This small molecule binds to this protein.
Small molecule (SMILES): Cc1cc(N)c2cccc(F)c2n1

Sequence of chain 1.A:
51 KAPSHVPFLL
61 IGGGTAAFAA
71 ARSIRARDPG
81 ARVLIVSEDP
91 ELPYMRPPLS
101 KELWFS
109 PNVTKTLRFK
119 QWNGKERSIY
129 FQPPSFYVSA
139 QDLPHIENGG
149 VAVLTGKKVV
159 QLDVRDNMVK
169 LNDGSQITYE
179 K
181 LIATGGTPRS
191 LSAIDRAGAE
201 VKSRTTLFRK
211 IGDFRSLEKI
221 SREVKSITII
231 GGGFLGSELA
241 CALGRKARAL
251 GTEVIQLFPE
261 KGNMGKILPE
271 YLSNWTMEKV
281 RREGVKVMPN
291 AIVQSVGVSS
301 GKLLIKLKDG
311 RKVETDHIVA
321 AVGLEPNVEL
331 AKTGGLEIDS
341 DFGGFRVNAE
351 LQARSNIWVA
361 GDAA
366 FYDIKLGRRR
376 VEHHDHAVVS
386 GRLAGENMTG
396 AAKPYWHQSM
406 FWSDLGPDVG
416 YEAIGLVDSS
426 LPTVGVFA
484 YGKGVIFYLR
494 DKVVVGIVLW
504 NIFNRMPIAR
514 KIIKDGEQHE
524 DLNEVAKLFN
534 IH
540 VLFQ

Binding-site contacts:
Ligand atom C01 contacts residue HIS378 of chain 1.A at 3.0 Å.
Ligand atom C07 contacts residue LEU235 of chain 1.A at 3.4 Å (hydrophobic).
Ligand atom C04 contacts residue PHE234 of chain 1.A at 3.6 Å (hydrophobic).
Ligand atom F06 contacts residue FAD1 of chain 1.E at 3.9 Å.
Ligand atom C09 contacts residue FAD1 of chain 1.E at 3.2 Å.
Ligand atom C11 contacts residue GLU238 of chain 1.A at 3.9 Å.
Ligand atom N12 contacts residue SER408 of chain 1.A at 3.2 Å.
Ligand atom C13 contacts residue PHE234 of chain 1.A at 3.7 Å (hydrophobic).
Ligand atom C10 contacts residue FAD1 of chain 1.E at 3.3 Å.
Ligand atom C08 contacts residue FAD1 of chain 1.E at 3.3 Å.
Ligand atom N03 contacts residue PHE234 of chain 1.A at 3.6 Å.
Ligand atom C02 contacts residue FAD1 of chain 1.E at 3.8 Å.
Ligand atom C09 contacts residue PHE234 of chain 1.A at 3.6 Å (hydrophobic).
Ligand atom C01 contacts residue GLU377 of chain 1.A at 3.9 Å.
Ligand atom C13 contacts residue PHE406 of chain 1.A at 3.9 Å (hydrophobic).
Ligand atom C09 contacts residue LEU235 of chain 1.A at 4.0 Å (hydrophobic).
Ligand atom C08 contacts residue LEU235 of chain 1.A at 3.4 Å (hydrophobic).
Ligand atom C09 contacts residue GLU238 of chain 1.A at 2.9 Å.
Ligand atom C07 contacts residue FAD1 of chain 1.E at 3.4 Å.
Ligand atom C10 contacts residue PHE234 of chain 1.A at 3.3 Å (hydrophobic).
Ligand atom C08 contacts residue PHE234 of chain 1.A at 4.1 Å (hydrophobic).
Ligand atom C13 contacts residue FAD1 of chain 1.E at 3.5 Å.
Ligand atom C08 contacts residue SER100 of chain 1.A at 3.9 Å.
Ligand atom C11 contacts residue FAD1 of chain 1.E at 3.3 Å.
Ligand atom F06 contacts residue SO41 of chain 1.G at 3.8 Å.
Ligand atom C01 contacts residue FAD1 of chain 1.E at 4.1 Å.
Ligand atom N12 contacts residue GLU238 of chain 1.A at 2.8 Å (salt-bridge).
Ligand atom C04 contacts residue FAD1 of chain 1.E at 3.6 Å.
Ligand atom C13 contacts residue TRP407 of chain 1.A at 3.4 Å (hydrophobic).
Ligand atom N12 contacts residue TRP407 of chain 1.A at 2.6 Å (h-bond).
Ligand atom N03 contacts residue FAD1 of chain 1.E at 3.8 Å.
Ligand atom C01 contacts residue PHE234 of chain 1.A at 3.7 Å (hydrophobic).
Ligand atom C11 contacts residue PHE234 of chain 1.A at 3.5 Å (hydrophobic).
Ligand atom N12 contacts residue PHE234 of chain 1.A at 4.0 Å.
Ligand atom C02 contacts residue PHE234 of chain 1.A at 3.4 Å (hydrophobic).
Ligand atom N12 contacts residue FAD1 of chain 1.E at 3.1 Å (h-bond).
Ligand atom C05 contacts residue FAD1 of chain 1.E at 3.5 Å.
Ligand atom C08 contacts residue GLU238 of chain 1.A at 3.3 Å.
Ligand atom C11 contacts residue TRP407 of chain 1.A at 3.4 Å (hydrophobic).
Ligand atom C01 contacts residue PHE406 of chain 1.A at 3.8 Å (hydrophobic).